Sequence of chain 1.B:
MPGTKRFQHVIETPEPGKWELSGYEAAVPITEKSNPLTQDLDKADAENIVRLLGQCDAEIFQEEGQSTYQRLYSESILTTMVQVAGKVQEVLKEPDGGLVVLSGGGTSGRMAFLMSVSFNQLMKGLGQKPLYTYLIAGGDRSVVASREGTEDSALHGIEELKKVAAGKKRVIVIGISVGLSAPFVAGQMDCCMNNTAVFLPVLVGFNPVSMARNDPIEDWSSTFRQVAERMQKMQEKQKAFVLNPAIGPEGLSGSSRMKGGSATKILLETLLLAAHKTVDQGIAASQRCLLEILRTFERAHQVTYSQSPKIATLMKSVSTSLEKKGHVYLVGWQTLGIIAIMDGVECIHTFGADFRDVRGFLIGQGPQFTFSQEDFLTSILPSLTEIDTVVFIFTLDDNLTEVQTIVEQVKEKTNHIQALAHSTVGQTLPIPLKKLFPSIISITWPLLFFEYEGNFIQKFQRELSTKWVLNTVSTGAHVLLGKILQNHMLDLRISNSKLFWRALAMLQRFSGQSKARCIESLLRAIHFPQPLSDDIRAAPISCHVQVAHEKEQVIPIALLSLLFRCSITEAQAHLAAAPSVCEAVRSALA

Binding-site contacts:
Ligand atom O1 contacts residue SER270 of chain 1.B at 3.3 Å (h-bond).
Ligand atom C5 contacts residue GLY120 of chain 1.B at 4.0 Å.
Ligand atom P contacts residue LYS526 of chain 1.B at 3.9 Å.
Ligand atom O4 contacts residue GLY120 of chain 1.B at 3.9 Å.
Ligand atom O1 contacts residue SER269 of chain 1.B at 3.5 Å.
Ligand atom P contacts residue VAL192 of chain 1.B at 3.4 Å.
Ligand atom O5 contacts residue GLU165 of chain 1.B at 2.5 Å (salt-bridge).
Ligand atom C4 contacts residue SER270 of chain 1.B at 3.7 Å.
Ligand atom C2 contacts residue THR121 of chain 1.B at 4.0 Å.
Ligand atom O4 contacts residue SER270 of chain 1.B at 3.9 Å.
Ligand atom O3P contacts residue SER191 of chain 1.B at 3.4 Å.
Ligand atom O2P contacts residue VAL192 of chain 1.B at 3.9 Å.
Ligand atom C1 contacts residue ARG271 of chain 1.B at 3.3 Å.
Ligand atom O3 contacts residue GLY120 of chain 1.B at 3.6 Å.
Ligand atom P contacts residue SER191 of chain 1.B at 3.4 Å.
Ligand atom O6 contacts residue SER270 of chain 1.B at 3.9 Å.
Ligand atom C5 contacts residue GLU165 of chain 1.B at 3.3 Å.
Ligand atom O5 contacts residue LYS526 of chain 1.B at 2.9 Å (salt-bridge).
Ligand atom O2 contacts residue HIS363 of chain 1.B at 3.0 Å (h-bond).
Ligand atom C6 contacts residue GLY119 of chain 1.B at 3.3 Å.
Ligand atom O3P contacts residue VAL192 of chain 1.B at 2.8 Å (h-bond).
Ligand atom O1P contacts residue GLY193 of chain 1.B at 2.8 Å (h-bond).
Ligand atom C6 contacts residue LYS526 of chain 1.B at 3.9 Å.
Ligand atom O1P contacts residue LYS526 of chain 1.B at 3.8 Å.
Ligand atom O3 contacts residue GLU162 of chain 1.B at 2.5 Å (salt-bridge).
Ligand atom C1 contacts residue SER270 of chain 1.B at 3.2 Å.
Ligand atom O4 contacts residue THR121 of chain 1.B at 3.0 Å (h-bond).
Ligand atom O2P contacts residue SER191 of chain 1.B at 2.4 Å (h-bond).
Ligand atom O2 contacts residue GLU162 of chain 1.B at 3.6 Å.
Ligand atom O1P contacts residue VAL192 of chain 1.B at 3.1 Å (h-bond).
Ligand atom O1P contacts residue SER191 of chain 1.B at 3.5 Å (h-bond).
Ligand atom C5 contacts residue GLY119 of chain 1.B at 3.9 Å.
Ligand atom O3 contacts residue THR121 of chain 1.B at 3.9 Å.
Ligand atom O2P contacts residue ALA196 of chain 1.B at 3.6 Å.
Ligand atom O6 contacts residue LYS526 of chain 1.B at 3.1 Å (salt-bridge).
Ligand atom O1 contacts residue ARG271 of chain 1.B at 2.9 Å (salt-bridge).
Ligand atom C3 contacts residue GLU162 of chain 1.B at 3.5 Å.
Ligand atom C5 contacts residue LYS526 of chain 1.B at 3.9 Å.
Ligand atom O3P contacts residue SER122 of chain 1.B at 2.5 Å (h-bond).
Ligand atom C6 contacts residue GLU165 of chain 1.B at 3.5 Å.

This small molecule binds to this protein.
Small molecule (SMILES): O=P(O)(O)OC[C@@H](O)[C@@H](O)[C@H](O)[C@@H](O)CO